This small molecule binds to this protein.
Small molecule (SMILES): CC(=O)N[C@H]1[C@H](O[C@@H]2[C@H](O[C@]3(C(=O)O)C[C@H](O)[C@@H](NC(C)=O)[C@H]([C@H](O)[C@H](O)CO)O3)[C@@H](O)[C@H](O[C@H]3[C@H](O)[C@@H](O)[C@H](O)O[C@@H]3CO)O[C@@H]2CO)O[C@H](CO)[C@H](O)[C@@H]1O[C@@H]1O[C@H](CO)[C@H](O)[C@H](O)[C@H]1O

Binding-site contacts:
Ligand atom O1A contacts residue ASN247 of chain 1.C at 3.8 Å.
Ligand atom C9 contacts residue GLN253 of chain 1.C at 3.8 Å.
Ligand atom C10 contacts residue GLN253 of chain 1.C at 3.4 Å.
Ligand atom O1A contacts residue SER249 of chain 1.C at 2.7 Å (h-bond).
Ligand atom C1 contacts residue SER249 of chain 1.C at 3.6 Å.
Ligand atom O6 contacts residue LYS42 of chain 1.C at 2.9 Å (salt-bridge).
Ligand atom C4 contacts residue ASN247 of chain 1.C at 3.8 Å.
Ligand atom O10 contacts residue LEU37 of chain 1.C at 3.5 Å.
Ligand atom C9 contacts residue SER43 of chain 1.C at 3.8 Å.
Ligand atom N5 contacts residue GLN253 of chain 1.C at 3.3 Å (h-bond).
Ligand atom O2 contacts residue ASN113 of chain 1.B at 3.2 Å (h-bond).
Ligand atom C3 contacts residue ASN113 of chain 1.B at 3.7 Å.
Ligand atom C1 contacts residue SER251 of chain 1.C at 3.5 Å.
Ligand atom C11 contacts residue GLN253 of chain 1.C at 3.3 Å.
Ligand atom O3 contacts residue ASN113 of chain 1.B at 3.7 Å.
Ligand atom C5 contacts residue SER43 of chain 1.C at 3.9 Å.
Ligand atom C6 contacts residue LYS42 of chain 1.C at 3.5 Å.
Ligand atom C11 contacts residue LEU37 of chain 1.C at 3.7 Å (hydrophobic).
Ligand atom C6 contacts residue SER45 of chain 1.C at 3.4 Å.
Ligand atom O6 contacts residue SER43 of chain 1.C at 2.8 Å (h-bond).
Ligand atom C7 contacts residue GLN253 of chain 1.C at 3.5 Å.
Ligand atom C4 contacts residue ILE44 of chain 1.C at 3.7 Å (hydrophobic).
Ligand atom O8 contacts residue SER43 of chain 1.C at 3.1 Å (h-bond).
Ligand atom O1B contacts residue SER251 of chain 1.C at 2.9 Å (h-bond).
Ligand atom O9 contacts residue SER43 of chain 1.C at 2.8 Å (h-bond).
Ligand atom C6 contacts residue SER43 of chain 1.C at 3.4 Å.
Ligand atom C10 contacts residue ASN247 of chain 1.C at 3.9 Å.
Ligand atom O9 contacts residue LYS42 of chain 1.C at 3.4 Å.
Ligand atom C6 contacts residue ASN247 of chain 1.C at 3.8 Å.
Ligand atom O4 contacts residue SER45 of chain 1.C at 3.3 Å.
Ligand atom N5 contacts residue ASN247 of chain 1.C at 3.0 Å (h-bond).
Ligand atom O7 contacts residue LEU37 of chain 1.C at 3.5 Å.
Ligand atom C5 contacts residue SER43 of chain 1.C at 3.3 Å.
Ligand atom O4 contacts residue ASN106 of chain 1.C at 3.1 Å (h-bond).
Ligand atom O1B contacts residue SER249 of chain 1.C at 3.8 Å.
Ligand atom C11 contacts residue ASN247 of chain 1.C at 3.7 Å.
Ligand atom C11 contacts residue PHE50 of chain 1.D at 3.7 Å (hydrophobic).
Ligand atom O1A contacts residue SER251 of chain 1.C at 3.4 Å (h-bond).
Ligand atom C4 contacts residue SER45 of chain 1.C at 3.6 Å.
Ligand atom O5 contacts residue SER43 of chain 1.C at 3.6 Å.

Sequence of chain 1.D:
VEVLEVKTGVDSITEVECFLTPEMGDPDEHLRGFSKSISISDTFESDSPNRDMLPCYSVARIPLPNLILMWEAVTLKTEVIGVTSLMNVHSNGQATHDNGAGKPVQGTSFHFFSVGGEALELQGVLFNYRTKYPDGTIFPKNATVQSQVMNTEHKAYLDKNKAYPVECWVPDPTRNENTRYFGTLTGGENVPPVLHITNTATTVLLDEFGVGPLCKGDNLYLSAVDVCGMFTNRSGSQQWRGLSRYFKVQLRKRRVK

Sequence of chain 1.C:
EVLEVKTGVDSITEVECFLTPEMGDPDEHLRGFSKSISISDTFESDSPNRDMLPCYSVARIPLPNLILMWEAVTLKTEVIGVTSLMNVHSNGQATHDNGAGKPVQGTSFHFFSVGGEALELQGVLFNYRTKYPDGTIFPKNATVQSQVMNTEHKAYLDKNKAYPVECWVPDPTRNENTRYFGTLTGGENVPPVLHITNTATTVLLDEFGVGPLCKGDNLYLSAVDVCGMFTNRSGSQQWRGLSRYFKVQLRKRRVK

Sequence of chain 1.B:
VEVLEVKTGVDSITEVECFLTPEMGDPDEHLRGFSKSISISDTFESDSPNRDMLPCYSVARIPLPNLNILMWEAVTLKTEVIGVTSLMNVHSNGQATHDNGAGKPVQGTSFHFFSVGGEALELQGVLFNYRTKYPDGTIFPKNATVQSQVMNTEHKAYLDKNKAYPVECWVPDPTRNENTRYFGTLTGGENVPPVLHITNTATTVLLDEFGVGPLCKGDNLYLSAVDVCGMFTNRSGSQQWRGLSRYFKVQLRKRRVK